Binding-site contacts:
Ligand atom C7 contacts residue SER1 of chain 1.K at 4.0 Å.
Ligand atom C2 contacts residue SER1 of chain 1.K at 2.4 Å.
Ligand atom O4 contacts residue LEU213 of chain 1.A at 3.2 Å (h-bond).
Ligand atom C3 contacts residue ASP85 of chain 1.A at 3.7 Å.
Ligand atom O3 contacts residue TYR127 of chain 1.A at 4.1 Å.
Ligand atom C3 contacts residue SER1 of chain 1.K at 2.8 Å.
Ligand atom N2 contacts residue ASN129 of chain 1.A at 3.4 Å (h-bond).
Ligand atom N2 contacts residue SER1 of chain 1.K at 2.8 Å (h-bond).
Ligand atom C8 contacts residue TRP131 of chain 1.A at 4.1 Å (hydrophobic).
Ligand atom O3 contacts residue ASP85 of chain 1.A at 2.7 Å (salt-bridge).
Ligand atom C6 contacts residue ASN214 of chain 1.A at 3.7 Å.
Ligand atom O3 contacts residue GLY102 of chain 1.A at 4.0 Å.
Ligand atom O3 contacts residue GLY103 of chain 1.A at 3.2 Å (h-bond).
Ligand atom O5 contacts residue SER1 of chain 1.K at 2.3 Å (h-bond).
Ligand atom O5 contacts residue ASN214 of chain 1.A at 3.6 Å.
Ligand atom O6 contacts residue VAL217 of chain 1.A at 3.3 Å.
Ligand atom O4 contacts residue GLY212 of chain 1.A at 3.8 Å.
Ligand atom C3 contacts residue TYR127 of chain 1.A at 3.6 Å (hydrophobic).
Ligand atom O4 contacts residue ASP85 of chain 1.A at 2.9 Å (salt-bridge).
Ligand atom O7 contacts residue GLY102 of chain 1.A at 4.0 Å.
Ligand atom C8 contacts residue SER1 of chain 1.K at 3.9 Å.
Ligand atom C5 contacts residue TYR127 of chain 1.A at 3.9 Å (hydrophobic).
Ligand atom C4 contacts residue TYR127 of chain 1.A at 3.8 Å (hydrophobic).
Ligand atom C4 contacts residue SER1 of chain 1.K at 3.4 Å.
Ligand atom C6 contacts residue VAL217 of chain 1.A at 3.7 Å (hydrophobic).
Ligand atom O7 contacts residue GLY103 of chain 1.A at 3.4 Å (h-bond).
Ligand atom C6 contacts residue LEU213 of chain 1.A at 3.4 Å (hydrophobic).
Ligand atom C6 contacts residue GLY212 of chain 1.A at 3.9 Å.
Ligand atom C2 contacts residue ASN129 of chain 1.A at 4.0 Å.
Ligand atom O5 contacts residue LEU213 of chain 1.A at 3.7 Å.
Ligand atom C8 contacts residue ASN129 of chain 1.A at 4.1 Å.
Ligand atom C1 contacts residue SER1 of chain 1.K at 1.4 Å.
Ligand atom C3 contacts residue ASN129 of chain 1.A at 3.3 Å.
Ligand atom O3 contacts residue ASN129 of chain 1.A at 2.9 Å (h-bond).
Ligand atom C5 contacts residue SER1 of chain 1.K at 2.9 Å.
Ligand atom O6 contacts residue ASN214 of chain 1.A at 3.3 Å (h-bond).
Ligand atom O7 contacts residue LEU213 of chain 1.A at 3.5 Å.
Ligand atom C7 contacts residue ASN129 of chain 1.A at 3.8 Å.
Ligand atom O4 contacts residue GLY102 of chain 1.A at 4.1 Å.
Ligand atom C4 contacts residue ASP85 of chain 1.A at 3.5 Å.

Sequence of chain 1.A:
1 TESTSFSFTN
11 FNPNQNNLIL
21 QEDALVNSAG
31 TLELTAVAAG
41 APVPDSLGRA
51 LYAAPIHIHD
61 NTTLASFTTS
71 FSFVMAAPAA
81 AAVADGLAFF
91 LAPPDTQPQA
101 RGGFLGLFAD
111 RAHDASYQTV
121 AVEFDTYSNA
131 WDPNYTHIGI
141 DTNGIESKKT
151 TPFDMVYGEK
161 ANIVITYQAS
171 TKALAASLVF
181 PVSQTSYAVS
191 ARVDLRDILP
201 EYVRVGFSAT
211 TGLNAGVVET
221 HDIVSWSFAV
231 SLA

A protein and the small-molecule ligand that binds it are described below.
Small molecule (SMILES): CC(=O)N[C@@H]1[C@@H](O)[C@@H](O)[C@@H](CO)O[C@@H]1O